Sequence of chain 3.J:
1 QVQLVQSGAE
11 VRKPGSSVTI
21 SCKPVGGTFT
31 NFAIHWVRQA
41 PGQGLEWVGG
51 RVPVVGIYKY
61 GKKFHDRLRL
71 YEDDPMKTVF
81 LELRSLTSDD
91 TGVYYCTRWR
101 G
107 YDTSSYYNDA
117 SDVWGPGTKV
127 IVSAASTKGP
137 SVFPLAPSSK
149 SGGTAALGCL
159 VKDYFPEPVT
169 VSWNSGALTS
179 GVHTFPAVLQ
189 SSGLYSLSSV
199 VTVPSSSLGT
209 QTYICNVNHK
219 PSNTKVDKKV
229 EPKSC

Binding-site contacts:
Ligand atom C1 contacts residue ASP108 of chain 3.J at 3.9 Å.
Ligand atom C1 contacts residue TYR107 of chain 3.J at 3.6 Å (hydrophobic).
Ligand atom O6 contacts residue SER381 of chain 3.I at 4.4 Å.
Ligand atom C5 contacts residue ASP108 of chain 3.J at 3.5 Å.
Ligand atom O5 contacts residue TYR107 of chain 3.J at 3.4 Å (h-bond).
Ligand atom C2 contacts residue ASP108 of chain 3.J at 4.2 Å.
Ligand atom C8 contacts residue ASN301 of chain 3.I at 4.4 Å.
Ligand atom C4 contacts residue ASN301 of chain 3.I at 4.2 Å.
Ligand atom C8 contacts residue TYR107 of chain 3.J at 3.7 Å (hydrophobic).
Ligand atom O5 contacts residue TYR112 of chain 3.J at 4.3 Å.
Ligand atom O4 contacts residue TYR112 of chain 3.J at 2.6 Å (h-bond).
Ligand atom O7 contacts residue ASN301 of chain 3.I at 3.1 Å (h-bond).
Ligand atom C8 contacts residue ARG412 of chain 3.I at 3.6 Å.
Ligand atom N2 contacts residue HIS299 of chain 3.I at 3.8 Å.
Ligand atom O4 contacts residue TYR107 of chain 3.J at 3.3 Å.
Ligand atom C5 contacts residue ASN301 of chain 3.I at 3.7 Å.
Ligand atom C6 contacts residue TYR112 of chain 3.J at 3.5 Å (hydrophobic).
Ligand atom C2 contacts residue TYR107 of chain 3.J at 3.9 Å (hydrophobic).
Ligand atom O7 contacts residue ASP108 of chain 3.J at 3.8 Å.
Ligand atom O5 contacts residue ASN301 of chain 3.I at 2.4 Å (h-bond).
Ligand atom C4 contacts residue TYR112 of chain 3.J at 3.3 Å (hydrophobic).
Ligand atom C2 contacts residue ASN301 of chain 3.I at 2.4 Å.
Ligand atom N2 contacts residue TYR107 of chain 3.J at 3.9 Å.
Ligand atom C5 contacts residue TYR112 of chain 3.J at 3.0 Å (hydrophobic).
Ligand atom C4 contacts residue ASP108 of chain 3.J at 4.0 Å.
Ligand atom C8 contacts residue THR267 of chain 3.I at 3.6 Å.
Ligand atom O7 contacts residue NAG1 of chain 3.Q at 3.9 Å.
Ligand atom N2 contacts residue ASN301 of chain 3.I at 2.9 Å (h-bond).
Ligand atom O3 contacts residue TYR107 of chain 3.J at 4.3 Å.
Ligand atom C4 contacts residue TYR107 of chain 3.J at 4.4 Å (hydrophobic).
Ligand atom C3 contacts residue ASN301 of chain 3.I at 3.8 Å.
Ligand atom C7 contacts residue TYR107 of chain 3.J at 3.6 Å (hydrophobic).
Ligand atom C1 contacts residue ASN301 of chain 3.I at 1.4 Å.
Ligand atom C6 contacts residue ASP108 of chain 3.J at 3.5 Å.
Ligand atom C7 contacts residue ASN301 of chain 3.I at 3.2 Å.
Ligand atom C3 contacts residue TYR112 of chain 3.J at 3.8 Å (hydrophobic).
Ligand atom O5 contacts residue ASP108 of chain 3.J at 4.0 Å.
Ligand atom C1 contacts residue HIS299 of chain 3.I at 4.2 Å.
Ligand atom O7 contacts residue TYR107 of chain 3.J at 3.3 Å.
Ligand atom O4 contacts residue ASP108 of chain 3.J at 4.3 Å.

A protein and the small-molecule ligand that binds it are described below.
Small molecule (SMILES): CC(=O)N[C@H]1[C@H](O[C@H]2[C@H](O)[C@@H](NC(C)=O)CO[C@@H]2CO)O[C@H](CO)[C@@H](O[C@@H]2O[C@H](CO[C@H]3O[C@H](CO)[C@@H](O)[C@H](O)[C@@H]3O)[C@@H](O)[C@H](O)[C@@H]2O)[C@@H]1O

Sequence of chain 3.I:
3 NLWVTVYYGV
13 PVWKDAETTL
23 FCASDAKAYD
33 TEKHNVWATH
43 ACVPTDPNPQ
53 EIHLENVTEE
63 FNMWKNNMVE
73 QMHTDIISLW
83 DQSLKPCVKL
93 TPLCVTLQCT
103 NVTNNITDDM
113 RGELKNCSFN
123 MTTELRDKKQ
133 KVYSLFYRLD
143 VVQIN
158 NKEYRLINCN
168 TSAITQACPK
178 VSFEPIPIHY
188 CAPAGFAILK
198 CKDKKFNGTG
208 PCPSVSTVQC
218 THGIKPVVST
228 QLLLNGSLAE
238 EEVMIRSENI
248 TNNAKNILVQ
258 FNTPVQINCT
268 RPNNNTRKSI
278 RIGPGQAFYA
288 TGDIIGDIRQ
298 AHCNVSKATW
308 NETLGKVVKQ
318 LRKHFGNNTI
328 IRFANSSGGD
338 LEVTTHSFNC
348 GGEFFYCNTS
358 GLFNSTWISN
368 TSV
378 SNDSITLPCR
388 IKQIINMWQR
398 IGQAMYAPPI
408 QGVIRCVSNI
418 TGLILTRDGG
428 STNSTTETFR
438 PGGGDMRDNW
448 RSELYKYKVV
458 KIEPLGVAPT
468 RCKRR